Binding-site contacts:
Ligand atom N9 contacts residue TRP38 of chain 19.B at 3.7 Å.
Ligand atom C8 contacts residue TRP38 of chain 19.B at 4.3 Å (hydrophobic).
Ligand atom C2 contacts residue TRP38 of chain 19.B at 3.1 Å (hydrophobic).
Ligand atom O2' contacts residue TRP38 of chain 19.B at 4.2 Å.
Ligand atom N7 contacts residue TRP38 of chain 19.B at 4.2 Å.
Ligand atom N6 contacts residue VAL30 of chain 39.A at 4.3 Å.
Ligand atom N1 contacts residue TRP38 of chain 19.B at 3.3 Å.
Ligand atom C1' contacts residue TRP38 of chain 19.B at 4.0 Å (hydrophobic).
Ligand atom C6 contacts residue TRP38 of chain 19.B at 3.6 Å (hydrophobic).
Ligand atom N3 contacts residue TRP38 of chain 19.B at 3.2 Å.
Ligand atom O2' contacts residue HIS28 of chain 39.A at 3.2 Å (h-bond).
Ligand atom C5 contacts residue TRP38 of chain 19.B at 3.7 Å (hydrophobic).
Ligand atom C4 contacts residue TRP38 of chain 19.B at 3.5 Å (hydrophobic).
Ligand atom N6 contacts residue TRP38 of chain 19.B at 4.0 Å.

The protein below binds the small molecule below.
Small molecule (SMILES): Nc1ncnc2c1ncn2[C@@H]1O[C@H](COP(=O)=O)[C@@H](O[P](=O)(O)OC[C@H]2O[C@@H](n3ccc(=O)[nH]c3=O)[C@H](O)[C@@H]2O)[C@H]1O

Sequence of chain 39.A:
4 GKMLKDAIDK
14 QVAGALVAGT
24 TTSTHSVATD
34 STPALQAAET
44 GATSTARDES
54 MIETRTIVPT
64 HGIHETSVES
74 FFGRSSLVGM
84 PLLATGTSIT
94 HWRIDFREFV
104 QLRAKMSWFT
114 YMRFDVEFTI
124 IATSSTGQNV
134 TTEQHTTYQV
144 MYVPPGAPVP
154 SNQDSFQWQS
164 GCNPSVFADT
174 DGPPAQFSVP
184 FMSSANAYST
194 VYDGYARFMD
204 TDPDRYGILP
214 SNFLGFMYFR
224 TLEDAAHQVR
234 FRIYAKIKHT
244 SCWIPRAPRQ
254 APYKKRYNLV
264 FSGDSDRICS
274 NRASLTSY

Sequence of chain 19.B:
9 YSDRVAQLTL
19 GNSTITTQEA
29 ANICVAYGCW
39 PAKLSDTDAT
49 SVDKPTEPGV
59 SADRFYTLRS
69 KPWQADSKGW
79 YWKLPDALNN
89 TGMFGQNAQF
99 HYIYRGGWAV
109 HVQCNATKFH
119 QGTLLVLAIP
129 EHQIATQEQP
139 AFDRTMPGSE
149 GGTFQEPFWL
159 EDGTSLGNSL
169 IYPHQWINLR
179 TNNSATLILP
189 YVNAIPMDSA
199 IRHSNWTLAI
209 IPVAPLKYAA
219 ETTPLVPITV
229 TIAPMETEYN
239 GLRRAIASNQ